A protein and the small-molecule ligand that binds it are described below.
Small molecule (SMILES): C[C@@H]1C[C@H]2C(=O)O[C@@H](C)[C@H](NC(=O)[C@@H](N)Cc3cc(F)cc(F)c3)C(=O)N3CCC[C@H]3C(=O)N3CCCC[C@H]3C(=O)N[C@@H](C)C(=O)N2C1

Sequence of chain 1.D:
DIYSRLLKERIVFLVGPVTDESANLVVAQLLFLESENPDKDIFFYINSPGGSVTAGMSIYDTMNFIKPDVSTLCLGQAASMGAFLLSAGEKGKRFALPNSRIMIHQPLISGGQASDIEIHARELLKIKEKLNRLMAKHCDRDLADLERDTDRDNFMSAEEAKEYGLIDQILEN

Binding-site contacts:
Ligand atom O contacts residue TYR80 of chain 1.D at 2.5 Å (h-bond).
Ligand atom N contacts residue PHE78 of chain 1.D at 3.9 Å.
Ligand atom CA contacts residue TYR80 of chain 1.D at 3.8 Å (hydrophobic).
Ligand atom CE contacts residue LEU209 of chain 1.D at 3.7 Å (hydrophobic).
Ligand atom O contacts residue PHE100 of chain 1.C at 3.9 Å.
Ligand atom N contacts residue OCA1 of chain 1.HB at 1.5 Å.
Ligand atom F1 contacts residue PHE100 of chain 1.C at 3.3 Å.
Ligand atom C contacts residue PHE78 of chain 1.D at 3.6 Å (hydrophobic).
Ligand atom CD contacts residue TYR80 of chain 1.D at 3.6 Å (hydrophobic).
Ligand atom CB contacts residue PHE130 of chain 1.D at 3.5 Å (hydrophobic).
Ligand atom F2 contacts residue LEU110 of chain 1.D at 3.8 Å.
Ligand atom F2 contacts residue LEU66 of chain 1.C at 3.5 Å.
Ligand atom C contacts residue OCA1 of chain 1.HB at 3.1 Å.
Ligand atom F1 contacts residue THR97 of chain 1.C at 3.3 Å.
Ligand atom N contacts residue TYR80 of chain 1.D at 2.9 Å (h-bond).
Ligand atom F1 contacts residue ASP96 of chain 1.C at 3.7 Å.
Ligand atom CE contacts residue GLU44 of chain 1.D at 3.1 Å.
Ligand atom F1 contacts residue LEU132 of chain 1.D at 3.6 Å.
Ligand atom N contacts residue OCA1 of chain 1.HB at 2.6 Å (h-bond).
Ligand atom CB contacts residue TYR80 of chain 1.D at 3.6 Å (hydrophobic).
Ligand atom C contacts residue TYR80 of chain 1.D at 3.5 Å (hydrophobic).
Ligand atom CD contacts residue PHE130 of chain 1.D at 3.7 Å (hydrophobic).
Ligand atom CE1 contacts residue LEU132 of chain 1.D at 3.7 Å (hydrophobic).
Ligand atom CG2 contacts residue OCA1 of chain 1.HB at 3.6 Å.
Ligand atom CZ contacts residue LEU132 of chain 1.D at 3.7 Å (hydrophobic).
Ligand atom CG contacts residue LEU108 of chain 1.D at 3.8 Å (hydrophobic).
Ligand atom CD1 contacts residue PHE100 of chain 1.C at 3.6 Å (hydrophobic).
Ligand atom CB contacts residue LEU108 of chain 1.D at 3.6 Å (hydrophobic).
Ligand atom C contacts residue PHE100 of chain 1.C at 3.8 Å (hydrophobic).
Ligand atom CB contacts residue PHE78 of chain 1.D at 3.4 Å (hydrophobic).
Ligand atom F2 contacts residue TYR80 of chain 1.D at 3.2 Å.
Ligand atom CA contacts residue PHE78 of chain 1.D at 3.6 Å (hydrophobic).
Ligand atom F2 contacts residue VAL62 of chain 1.C at 3.8 Å.
Ligand atom O contacts residue PHE78 of chain 1.D at 3.9 Å.
Ligand atom CB contacts residue OCA1 of chain 1.HB at 3.8 Å.
Ligand atom CZ contacts residue THR97 of chain 1.C at 3.4 Å.
Ligand atom CA contacts residue OCA1 of chain 1.HB at 2.5 Å.
Ligand atom CD2 contacts residue TYR80 of chain 1.D at 3.4 Å (hydrophobic).
Ligand atom CA contacts residue PHE78 of chain 1.D at 3.7 Å (hydrophobic).
Ligand atom CA contacts residue PHE100 of chain 1.C at 3.7 Å (hydrophobic).

Sequence of chain 1.C:
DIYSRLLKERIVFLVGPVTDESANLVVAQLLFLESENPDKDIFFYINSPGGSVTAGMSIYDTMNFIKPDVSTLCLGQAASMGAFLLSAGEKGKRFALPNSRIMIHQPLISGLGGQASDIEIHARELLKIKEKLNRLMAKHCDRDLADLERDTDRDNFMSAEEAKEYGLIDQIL